Binding-site contacts:
Ligand atom CB contacts residue THR27 of chain 1.G at 3.8 Å.
Ligand atom CA contacts residue GLY29 of chain 1.G at 3.6 Å.
Ligand atom CH2 contacts residue GLY25 of chain 1.H at 3.5 Å.
Ligand atom NE1 contacts residue CYS48 of chain 1.H at 3.5 Å.
Ligand atom CD1 contacts residue GLN49 of chain 1.H at 3.5 Å.
Ligand atom CB contacts residue THR32 of chain 1.G at 3.4 Å.
Ligand atom N contacts residue ASP31 of chain 1.G at 3.0 Å (salt-bridge).
Ligand atom CZ3 contacts residue HIS36 of chain 1.H at 3.8 Å.
Ligand atom CA contacts residue SER55 of chain 1.G at 3.8 Å.
Ligand atom OXT contacts residue THR54 of chain 1.H at 3.0 Å (h-bond).
Ligand atom CZ2 contacts residue CYS48 of chain 1.H at 3.8 Å (hydrophobic).
Ligand atom CZ3 contacts residue GLY25 of chain 1.H at 3.6 Å.
Ligand atom N contacts residue GLY29 of chain 1.G at 2.7 Å (h-bond).
Ligand atom CB contacts residue SER55 of chain 1.G at 3.2 Å.
Ligand atom C contacts residue SER55 of chain 1.G at 3.3 Å.
Ligand atom CE2 contacts residue GLN49 of chain 1.H at 3.8 Å.
Ligand atom CE2 contacts residue CYS48 of chain 1.H at 3.7 Å (hydrophobic).
Ligand atom CG contacts residue SER55 of chain 1.G at 3.6 Å.
Ligand atom O contacts residue SER55 of chain 1.G at 2.5 Å (h-bond).
Ligand atom CZ2 contacts residue ILE57 of chain 1.H at 3.8 Å (hydrophobic).
Ligand atom O contacts residue ARG28 of chain 1.G at 3.5 Å.
Ligand atom N contacts residue THR32 of chain 1.G at 2.6 Å (h-bond).
Ligand atom O contacts residue THR51 of chain 1.H at 3.3 Å (h-bond).
Ligand atom OXT contacts residue THR51 of chain 1.H at 2.2 Å (h-bond).
Ligand atom N contacts residue THR27 of chain 1.G at 2.9 Å (h-bond).
Ligand atom NE1 contacts residue GLN49 of chain 1.H at 2.8 Å (h-bond).
Ligand atom NE1 contacts residue SER55 of chain 1.G at 4.0 Å.
Ligand atom C contacts residue GLY29 of chain 1.G at 3.7 Å.
Ligand atom C contacts residue THR54 of chain 1.H at 4.0 Å.
Ligand atom CD1 contacts residue SER55 of chain 1.G at 3.3 Å.
Ligand atom O contacts residue GLY29 of chain 1.G at 3.4 Å (h-bond).
Ligand atom C contacts residue THR51 of chain 1.H at 3.1 Å.
Ligand atom CE3 contacts residue HIS35 of chain 1.H at 4.0 Å.
Ligand atom CE3 contacts residue HIS36 of chain 1.H at 3.9 Å.
Ligand atom CA contacts residue THR32 of chain 1.G at 3.1 Å.
Ligand atom N contacts residue ARG28 of chain 1.G at 4.0 Å.
Ligand atom OXT contacts residue HIS53 of chain 1.H at 3.8 Å.
Ligand atom CA contacts residue THR27 of chain 1.G at 3.9 Å.
Ligand atom CH2 contacts residue VAL23 of chain 1.H at 3.9 Å (hydrophobic).
Ligand atom CZ2 contacts residue THR54 of chain 1.H at 4.0 Å.

Sequence of chain 1.G:
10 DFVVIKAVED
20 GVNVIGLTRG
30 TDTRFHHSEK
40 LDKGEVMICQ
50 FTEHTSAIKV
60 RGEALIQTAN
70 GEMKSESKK

This protein binds this small molecule.
Small molecule (SMILES): N[C@@H](Cc1c[nH]c2ccccc12)C(=O)O

Sequence of chain 1.H:
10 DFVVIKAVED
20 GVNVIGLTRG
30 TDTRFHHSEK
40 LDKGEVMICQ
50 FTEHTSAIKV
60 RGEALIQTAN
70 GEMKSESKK